This protein binds this small molecule.
Small molecule (SMILES): Nc1ncnc2c1ncn2[C@@H]1O[C@H](CO[P](=O)(O)O[P](=O)(O)NP(=O)(O)O)[C@@H](O)[C@H]1O

Sequence of chain 1.E:
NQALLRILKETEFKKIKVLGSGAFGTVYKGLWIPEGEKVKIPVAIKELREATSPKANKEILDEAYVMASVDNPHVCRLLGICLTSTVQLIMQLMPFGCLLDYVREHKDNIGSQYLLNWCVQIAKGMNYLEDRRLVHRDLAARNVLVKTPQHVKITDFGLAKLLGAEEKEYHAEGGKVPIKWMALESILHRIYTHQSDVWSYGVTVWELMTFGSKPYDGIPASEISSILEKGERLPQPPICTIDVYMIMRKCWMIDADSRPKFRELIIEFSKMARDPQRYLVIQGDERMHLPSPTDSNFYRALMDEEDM

Binding-site contacts:
Ligand atom PG contacts residue ASP146 of chain 1.E at 3.7 Å.
Ligand atom O1B contacts residue MG1 of chain 1.S at 2.0 Å.
Ligand atom O2A contacts residue ASP164 of chain 1.E at 2.8 Å (salt-bridge).
Ligand atom O2G contacts residue MG1 of chain 1.S at 2.7 Å.
Ligand atom N1 contacts residue MET102 of chain 1.E at 3.1 Å (h-bond).
Ligand atom C5' contacts residue GLY28 of chain 1.E at 3.6 Å.
Ligand atom PB contacts residue MG1 of chain 1.S at 3.3 Å.
Ligand atom C4' contacts residue GLY28 of chain 1.E at 3.7 Å.
Ligand atom O1A contacts residue GLY33 of chain 1.E at 3.6 Å (h-bond).
Ligand atom O5' contacts residue VAL35 of chain 1.E at 3.5 Å.
Ligand atom O2A contacts residue LYS54 of chain 1.E at 3.0 Å (salt-bridge).
Ligand atom O2B contacts residue ARG150 of chain 1.E at 3.7 Å.
Ligand atom N7 contacts residue JBJ1 of chain 1.T at 3.4 Å (h-bond).
Ligand atom O1G contacts residue GLY30 of chain 1.E at 3.4 Å.
Ligand atom O2G contacts residue ASP146 of chain 1.E at 3.5 Å (salt-bridge).
Ligand atom O1A contacts residue GLY30 of chain 1.E at 3.3 Å (h-bond).
Ligand atom N3 contacts residue LEU27 of chain 1.E at 3.6 Å.
Ligand atom PA contacts residue MG1 of chain 1.S at 3.3 Å.
Ligand atom N6 contacts residue GLN100 of chain 1.E at 3.0 Å (h-bond).
Ligand atom C6 contacts residue ALA52 of chain 1.E at 3.8 Å (hydrophobic).
Ligand atom O3A contacts residue GLY30 of chain 1.E at 3.4 Å.
Ligand atom O2' contacts residue CYS106 of chain 1.E at 3.1 Å.
Ligand atom N3B contacts residue ARG150 of chain 1.E at 3.5 Å (salt-bridge).
Ligand atom O3G contacts residue ARG150 of chain 1.E at 3.0 Å (salt-bridge).
Ligand atom O4' contacts residue VAL35 of chain 1.E at 3.5 Å.
Ligand atom O3G contacts residue ASP146 of chain 1.E at 2.7 Å (salt-bridge).
Ligand atom N6 contacts residue ALA52 of chain 1.E at 3.5 Å.
Ligand atom C2 contacts residue MET102 of chain 1.E at 3.4 Å (hydrophobic).
Ligand atom O2A contacts residue MG1 of chain 1.S at 2.0 Å.
Ligand atom O1A contacts residue VAL35 of chain 1.E at 3.5 Å.
Ligand atom O3A contacts residue MG1 of chain 1.S at 3.6 Å.
Ligand atom N6 contacts residue LEU153 of chain 1.E at 3.5 Å.
Ligand atom N6 contacts residue MET99 of chain 1.E at 3.5 Å (h-bond).
Ligand atom C5' contacts residue SER29 of chain 1.E at 3.8 Å.
Ligand atom O1B contacts residue ASN151 of chain 1.E at 2.8 Å (h-bond).
Ligand atom C6 contacts residue LEU153 of chain 1.E at 3.7 Å (hydrophobic).
Ligand atom O1G contacts residue ALA31 of chain 1.E at 2.8 Å (h-bond).
Ligand atom N1 contacts residue LEU101 of chain 1.E at 3.8 Å.
Ligand atom O1A contacts residue LYS54 of chain 1.E at 3.4 Å.
Ligand atom O2G contacts residue ASN151 of chain 1.E at 3.6 Å (h-bond).